The small molecule below binds the protein below.
Small molecule (SMILES): CC(=O)N[C@H]1[C@H](O[C@H]2[C@H](O)[C@@H](NC(C)=O)CO[C@@H]2CO)O[C@H](CO)[C@@H](O)[C@@H]1O

Sequence of chain 1.A:
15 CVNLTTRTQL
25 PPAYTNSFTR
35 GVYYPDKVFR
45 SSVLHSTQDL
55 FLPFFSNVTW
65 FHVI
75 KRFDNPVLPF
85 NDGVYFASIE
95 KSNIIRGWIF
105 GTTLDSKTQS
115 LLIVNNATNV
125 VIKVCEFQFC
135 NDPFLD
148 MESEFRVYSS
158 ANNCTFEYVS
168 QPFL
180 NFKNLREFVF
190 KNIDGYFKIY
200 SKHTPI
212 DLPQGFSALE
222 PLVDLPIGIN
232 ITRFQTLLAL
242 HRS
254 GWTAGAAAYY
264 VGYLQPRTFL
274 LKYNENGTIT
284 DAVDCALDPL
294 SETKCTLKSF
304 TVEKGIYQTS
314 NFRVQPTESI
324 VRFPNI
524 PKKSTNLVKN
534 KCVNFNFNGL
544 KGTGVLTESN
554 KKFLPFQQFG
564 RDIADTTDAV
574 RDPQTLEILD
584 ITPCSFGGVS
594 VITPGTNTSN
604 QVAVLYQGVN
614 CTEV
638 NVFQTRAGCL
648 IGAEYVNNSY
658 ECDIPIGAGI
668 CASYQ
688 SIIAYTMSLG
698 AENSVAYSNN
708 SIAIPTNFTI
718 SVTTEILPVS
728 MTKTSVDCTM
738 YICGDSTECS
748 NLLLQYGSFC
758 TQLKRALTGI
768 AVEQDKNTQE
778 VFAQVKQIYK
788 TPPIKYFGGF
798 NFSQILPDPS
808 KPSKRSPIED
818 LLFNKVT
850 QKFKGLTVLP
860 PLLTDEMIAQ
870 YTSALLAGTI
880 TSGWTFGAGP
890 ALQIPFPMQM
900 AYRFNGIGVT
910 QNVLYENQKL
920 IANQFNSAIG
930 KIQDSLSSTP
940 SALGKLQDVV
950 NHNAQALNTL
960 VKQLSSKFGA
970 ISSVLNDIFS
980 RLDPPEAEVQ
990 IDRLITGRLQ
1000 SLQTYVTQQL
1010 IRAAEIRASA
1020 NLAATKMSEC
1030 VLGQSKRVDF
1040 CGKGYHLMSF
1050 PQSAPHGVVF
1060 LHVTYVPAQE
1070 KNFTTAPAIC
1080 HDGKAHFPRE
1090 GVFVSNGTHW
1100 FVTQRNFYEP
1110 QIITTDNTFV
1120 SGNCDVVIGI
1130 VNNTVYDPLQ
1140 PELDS

Binding-site contacts:
Ligand atom C2 contacts residue ASN798 of chain 1.A at 2.5 Å.
Ligand atom N2 contacts residue ASN798 of chain 1.A at 3.0 Å (h-bond).
Ligand atom O5 contacts residue GLN801 of chain 1.A at 4.0 Å.
Ligand atom O6 contacts residue GLN801 of chain 1.A at 3.1 Å (h-bond).
Ligand atom C1 contacts residue ASN798 of chain 1.A at 1.4 Å.
Ligand atom C1 contacts residue SER800 of chain 1.A at 3.4 Å.
Ligand atom C7 contacts residue ASN798 of chain 1.A at 3.1 Å.
Ligand atom C5 contacts residue SER800 of chain 1.A at 3.4 Å.
Ligand atom O6 contacts residue SER800 of chain 1.A at 4.3 Å.
Ligand atom O7 contacts residue ASN798 of chain 1.A at 3.2 Å (h-bond).
Ligand atom C4 contacts residue ASN798 of chain 1.A at 4.2 Å.
Ligand atom C6 contacts residue GLN801 of chain 1.A at 3.2 Å.
Ligand atom O5 contacts residue SER800 of chain 1.A at 3.1 Å (h-bond).
Ligand atom O5 contacts residue ASN798 of chain 1.A at 2.3 Å (h-bond).
Ligand atom C5 contacts residue ASN798 of chain 1.A at 3.6 Å.
Ligand atom C5 contacts residue GLN801 of chain 1.A at 4.0 Å.
Ligand atom C8 contacts residue ASN798 of chain 1.A at 3.7 Å.
Ligand atom C3 contacts residue ASN798 of chain 1.A at 3.8 Å.
Ligand atom C6 contacts residue SER800 of chain 1.A at 3.8 Å.